A small-molecule ligand and the protein it binds are described below.
Small molecule (SMILES): CCn1c(-c2cc(N3CCN(C4CC4)CC3)cnc2[C@H](C)OC)c2c3cc(ccc31)-c1csc(n1)C[C@H](NC(=O)C1[C@H]3COC[C@@H]13)C(=O)N1CCC[C@H](N1)C(=O)OCC(C)(C)C2

Sequence of chain 1.A:
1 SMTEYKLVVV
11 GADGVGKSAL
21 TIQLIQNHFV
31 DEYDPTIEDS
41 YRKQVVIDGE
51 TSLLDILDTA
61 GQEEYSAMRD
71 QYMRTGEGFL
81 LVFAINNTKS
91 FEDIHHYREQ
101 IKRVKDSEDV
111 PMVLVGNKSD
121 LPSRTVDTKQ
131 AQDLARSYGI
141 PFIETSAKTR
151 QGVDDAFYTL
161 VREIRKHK

Binding-site contacts:
Ligand atom O6 contacts residue ARG56 of chain 1.D at 3.3 Å.
Ligand atom C8 contacts residue ASN103 of chain 1.D at 3.5 Å.
Ligand atom C11 contacts residue TYR33 of chain 1.A at 3.7 Å (hydrophobic).
Ligand atom O1 contacts residue ASN103 of chain 1.D at 3.0 Å (h-bond).
Ligand atom C16 contacts residue THR36 of chain 1.A at 3.5 Å.
Ligand atom C18 contacts residue TYR65 of chain 1.A at 3.4 Å (hydrophobic).
Ligand atom O6 contacts residue ILE37 of chain 1.A at 3.6 Å.
Ligand atom O1 contacts residue HIS127 of chain 1.D at 3.3 Å.
Ligand atom C42 contacts residue TYR65 of chain 1.A at 3.5 Å (hydrophobic).
Ligand atom C12 contacts residue GLN112 of chain 1.D at 3.7 Å.
Ligand atom C4 contacts residue PHE114 of chain 1.D at 3.5 Å (hydrophobic).
Ligand atom C10 contacts residue PRO35 of chain 1.A at 3.6 Å (hydrophobic).
Ligand atom N1 contacts residue ARG56 of chain 1.D at 3.7 Å.
Ligand atom C16 contacts residue GLN62 of chain 1.A at 3.6 Å.
Ligand atom C3 contacts residue PHE114 of chain 1.D at 3.3 Å (hydrophobic).
Ligand atom O2 contacts residue GLN64 of chain 1.D at 3.0 Å (h-bond).
Ligand atom O2 contacts residue ARG56 of chain 1.D at 3.0 Å (salt-bridge).
Ligand atom N3 contacts residue ASN103 of chain 1.D at 3.0 Å (h-bond).
Ligand atom C19 contacts residue TYR65 of chain 1.A at 3.4 Å (hydrophobic).
Ligand atom C44 contacts residue PHE61 of chain 1.D at 3.6 Å (hydrophobic).
Ligand atom O1 contacts residue ALA102 of chain 1.D at 3.1 Å.
Ligand atom C24 contacts residue TYR65 of chain 1.A at 3.6 Å (hydrophobic).
Ligand atom C22 contacts residue THR36 of chain 1.A at 3.4 Å.
Ligand atom C9 contacts residue GLN112 of chain 1.D at 3.6 Å.
Ligand atom N2 contacts residue GLN64 of chain 1.D at 3.2 Å (h-bond).
Ligand atom C30 contacts residue ARG149 of chain 1.D at 3.5 Å.
Ligand atom S1 contacts residue PRO35 of chain 1.A at 3.6 Å.
Ligand atom C34 contacts residue TRP122 of chain 1.D at 3.5 Å (hydrophobic).
Ligand atom N1 contacts residue GLN64 of chain 1.D at 2.9 Å (h-bond).
Ligand atom O6 contacts residue MET62 of chain 1.D at 3.2 Å.
Ligand atom O3 contacts residue ALA104 of chain 1.D at 3.6 Å.
Ligand atom C21 contacts residue ALA60 of chain 1.A at 3.6 Å (hydrophobic).
Ligand atom S1 contacts residue GLN62 of chain 1.A at 3.6 Å.
Ligand atom C11 contacts residue PRO35 of chain 1.A at 3.6 Å (hydrophobic).
Ligand atom C31 contacts residue PHE61 of chain 1.D at 3.5 Å (hydrophobic).
Ligand atom C7 contacts residue ASN103 of chain 1.D at 3.7 Å.
Ligand atom C32 contacts residue MET68 of chain 1.A at 3.7 Å (hydrophobic).
Ligand atom C15 contacts residue GLN62 of chain 1.A at 3.5 Å.
Ligand atom C3 contacts residue GLN64 of chain 1.D at 3.6 Å.
Ligand atom N7 contacts residue MET68 of chain 1.A at 3.6 Å.

Sequence of chain 1.D:
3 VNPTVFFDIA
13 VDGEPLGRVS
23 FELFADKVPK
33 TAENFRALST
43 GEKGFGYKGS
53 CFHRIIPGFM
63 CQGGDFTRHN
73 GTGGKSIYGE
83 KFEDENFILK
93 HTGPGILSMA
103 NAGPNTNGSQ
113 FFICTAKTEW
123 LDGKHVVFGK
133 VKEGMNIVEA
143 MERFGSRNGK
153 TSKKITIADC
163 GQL